A small-molecule ligand and the protein it binds are described below.
Small molecule (SMILES): CC(=O)N[C@@H]1[C@@H](O)[C@H](O)[C@@H](CO)O[C@H]1O

Binding-site contacts:
Ligand atom C1 contacts residue SER24 of chain 1.A at 3.8 Å.
Ligand atom O6 contacts residue ASN42 of chain 1.A at 4.4 Å.
Ligand atom C1 contacts residue ASN42 of chain 1.A at 1.4 Å.
Ligand atom N2 contacts residue ARG25 of chain 1.A at 4.4 Å.
Ligand atom C2 contacts residue SER24 of chain 1.A at 3.8 Å.
Ligand atom C5 contacts residue ASN42 of chain 1.A at 3.6 Å.
Ligand atom C3 contacts residue ASN42 of chain 1.A at 3.8 Å.
Ligand atom N2 contacts residue ASN42 of chain 1.A at 3.0 Å (h-bond).
Ligand atom C8 contacts residue SER24 of chain 1.A at 3.6 Å.
Ligand atom O5 contacts residue ASN42 of chain 1.A at 2.3 Å (h-bond).
Ligand atom C7 contacts residue ARG25 of chain 1.A at 4.4 Å.
Ligand atom O7 contacts residue ASN42 of chain 1.A at 3.7 Å.
Ligand atom C4 contacts residue ASN42 of chain 1.A at 4.2 Å.
Ligand atom C7 contacts residue SER24 of chain 1.A at 3.6 Å.
Ligand atom C7 contacts residue ASN42 of chain 1.A at 3.7 Å.
Ligand atom C2 contacts residue ASN42 of chain 1.A at 2.4 Å.
Ligand atom C8 contacts residue TRP23 of chain 1.A at 3.5 Å (hydrophobic).
Ligand atom C8 contacts residue ARG25 of chain 1.A at 4.5 Å.
Ligand atom N2 contacts residue SER24 of chain 1.A at 2.8 Å (h-bond).
Ligand atom C3 contacts residue SER24 of chain 1.A at 4.4 Å.

Sequence of chain 1.A:
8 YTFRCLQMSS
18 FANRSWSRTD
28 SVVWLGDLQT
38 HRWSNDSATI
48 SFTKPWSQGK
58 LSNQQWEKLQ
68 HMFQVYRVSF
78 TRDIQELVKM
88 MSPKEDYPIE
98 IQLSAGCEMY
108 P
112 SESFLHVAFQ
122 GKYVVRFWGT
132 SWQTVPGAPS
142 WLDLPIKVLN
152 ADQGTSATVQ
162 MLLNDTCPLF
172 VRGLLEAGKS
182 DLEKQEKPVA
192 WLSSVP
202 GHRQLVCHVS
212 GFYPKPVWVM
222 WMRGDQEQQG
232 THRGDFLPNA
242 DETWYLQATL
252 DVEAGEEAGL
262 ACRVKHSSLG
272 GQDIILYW